A small-molecule ligand and the protein it binds are described below.
Small molecule (SMILES): CCCn1ccnc1C(=O)O

Binding-site contacts:
Ligand atom O08 contacts residue GLY178 of chain 1.B at 3.8 Å.
Ligand atom O07 contacts residue CYS167 of chain 1.B at 3.2 Å (h-bond).
Ligand atom C06 contacts residue HIS209 of chain 1.B at 3.4 Å.
Ligand atom C01 contacts residue HIS209 of chain 1.B at 3.7 Å.
Ligand atom O08 contacts residue ASN179 of chain 1.B at 3.1 Å (h-bond).
Ligand atom C02 contacts residue TRP56 of chain 1.B at 3.7 Å (hydrophobic).
Ligand atom C01 contacts residue ASP87 of chain 1.B at 3.9 Å.
Ligand atom O07 contacts residue ASP87 of chain 1.B at 4.4 Å.
Ligand atom N05 contacts residue ASP87 of chain 1.B at 3.4 Å (salt-bridge).
Ligand atom C06 contacts residue ZN1 of chain 1.J at 2.9 Å.
Ligand atom C04 contacts residue ZN1 of chain 1.J at 2.8 Å.
Ligand atom C09 contacts residue HIS209 of chain 1.B at 4.3 Å.
Ligand atom C10 contacts residue TYR36 of chain 1.B at 3.4 Å (hydrophobic).
Ligand atom C02 contacts residue HIS209 of chain 1.B at 4.0 Å.
Ligand atom C06 contacts residue ASN179 of chain 1.B at 4.2 Å.
Ligand atom C11 contacts residue ARG174 of chain 1.B at 3.3 Å.
Ligand atom N03 contacts residue HIS209 of chain 1.B at 3.7 Å.
Ligand atom C02 contacts residue ZN1 of chain 1.J at 4.3 Å.
Ligand atom N05 contacts residue ZN1 of chain 1.J at 2.4 Å.
Ligand atom N05 contacts residue HIS209 of chain 1.B at 3.1 Å (h-bond).
Ligand atom C10 contacts residue HIS209 of chain 1.B at 4.0 Å.
Ligand atom C11 contacts residue TYR36 of chain 1.B at 4.4 Å (hydrophobic).
Ligand atom O08 contacts residue ZN1 of chain 1.J at 4.2 Å.
Ligand atom O07 contacts residue ZN1 of chain 1.I at 4.1 Å.
Ligand atom C09 contacts residue TYR36 of chain 1.B at 4.2 Å (hydrophobic).
Ligand atom C04 contacts residue ASP87 of chain 1.B at 4.4 Å.
Ligand atom O07 contacts residue HIS148 of chain 1.B at 3.3 Å.
Ligand atom O07 contacts residue HIS209 of chain 1.B at 3.0 Å (h-bond).
Ligand atom C04 contacts residue HIS209 of chain 1.B at 3.1 Å.
Ligand atom N03 contacts residue ZN1 of chain 1.J at 4.0 Å.
Ligand atom C06 contacts residue CYS167 of chain 1.B at 4.4 Å (hydrophobic).
Ligand atom C06 contacts residue HIS148 of chain 1.B at 3.9 Å.
Ligand atom C10 contacts residue ARG174 of chain 1.B at 4.0 Å.
Ligand atom C11 contacts residue HIS209 of chain 1.B at 3.7 Å.
Ligand atom C01 contacts residue TRP56 of chain 1.B at 3.4 Å (hydrophobic).
Ligand atom O08 contacts residue HIS209 of chain 1.B at 4.5 Å.
Ligand atom O07 contacts residue ZN1 of chain 1.J at 2.3 Å.
Ligand atom C02 contacts residue TYR36 of chain 1.B at 4.3 Å (hydrophobic).
Ligand atom C01 contacts residue ZN1 of chain 1.J at 3.5 Å.
Ligand atom O08 contacts residue HIS148 of chain 1.B at 3.9 Å.

Sequence of chain 1.B:
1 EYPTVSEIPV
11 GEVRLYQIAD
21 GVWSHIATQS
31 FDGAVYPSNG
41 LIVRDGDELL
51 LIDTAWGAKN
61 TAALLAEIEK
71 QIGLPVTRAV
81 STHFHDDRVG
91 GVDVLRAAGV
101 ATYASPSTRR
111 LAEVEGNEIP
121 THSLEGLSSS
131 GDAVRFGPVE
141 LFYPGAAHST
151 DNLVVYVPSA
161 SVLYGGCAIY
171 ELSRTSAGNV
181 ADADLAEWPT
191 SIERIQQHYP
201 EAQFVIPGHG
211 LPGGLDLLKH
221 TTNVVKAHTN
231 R